The protein below binds the small molecule below.
Small molecule (SMILES): CC(=O)N[C@H]1[C@H](O[C@H]2[C@H](O)[C@@H](NC(C)=O)CO[C@@H]2CO)O[C@H](CO)[C@@H](O)[C@@H]1O

Sequence of chain 3.A:
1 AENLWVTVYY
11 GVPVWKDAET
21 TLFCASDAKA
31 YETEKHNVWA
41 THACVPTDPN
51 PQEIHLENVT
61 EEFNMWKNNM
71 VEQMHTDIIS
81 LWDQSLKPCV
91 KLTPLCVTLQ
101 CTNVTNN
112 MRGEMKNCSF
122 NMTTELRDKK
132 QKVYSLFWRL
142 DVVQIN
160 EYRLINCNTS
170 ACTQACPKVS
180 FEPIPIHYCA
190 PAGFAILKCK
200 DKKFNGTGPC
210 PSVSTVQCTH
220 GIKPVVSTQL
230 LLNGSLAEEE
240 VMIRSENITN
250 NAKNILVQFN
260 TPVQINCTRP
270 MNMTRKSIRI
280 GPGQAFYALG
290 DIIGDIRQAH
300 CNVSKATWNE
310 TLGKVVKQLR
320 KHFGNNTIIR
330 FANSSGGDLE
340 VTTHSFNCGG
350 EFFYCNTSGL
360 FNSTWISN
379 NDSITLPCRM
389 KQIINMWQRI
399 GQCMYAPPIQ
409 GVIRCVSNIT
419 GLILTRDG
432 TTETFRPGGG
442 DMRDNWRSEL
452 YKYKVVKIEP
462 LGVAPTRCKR

Sequence of chain 2.A:
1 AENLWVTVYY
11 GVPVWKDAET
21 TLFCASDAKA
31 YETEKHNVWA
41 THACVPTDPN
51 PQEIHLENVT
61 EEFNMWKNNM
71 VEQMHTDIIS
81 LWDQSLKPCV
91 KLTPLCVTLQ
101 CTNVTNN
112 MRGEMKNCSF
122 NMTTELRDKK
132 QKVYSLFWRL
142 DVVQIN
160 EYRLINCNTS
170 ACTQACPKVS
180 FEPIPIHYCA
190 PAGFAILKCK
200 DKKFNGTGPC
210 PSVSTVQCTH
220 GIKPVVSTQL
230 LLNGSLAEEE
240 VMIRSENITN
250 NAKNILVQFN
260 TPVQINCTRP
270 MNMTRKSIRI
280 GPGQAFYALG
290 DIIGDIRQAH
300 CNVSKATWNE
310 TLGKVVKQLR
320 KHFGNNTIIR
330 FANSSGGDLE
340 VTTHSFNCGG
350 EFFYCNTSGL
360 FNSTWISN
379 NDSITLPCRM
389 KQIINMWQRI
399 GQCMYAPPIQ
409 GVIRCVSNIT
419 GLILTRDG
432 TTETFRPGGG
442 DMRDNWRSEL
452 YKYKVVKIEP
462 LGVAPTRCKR

Binding-site contacts:
Ligand atom C3 contacts residue ASN167 of chain 2.A at 3.8 Å.
Ligand atom C7 contacts residue ASN167 of chain 2.A at 3.3 Å.
Ligand atom O5 contacts residue ARG162 of chain 2.A at 3.2 Å (salt-bridge).
Ligand atom O5 contacts residue ASN167 of chain 2.A at 2.4 Å (h-bond).
Ligand atom O6 contacts residue ARG162 of chain 2.A at 4.0 Å.
Ligand atom C1 contacts residue ARG162 of chain 2.A at 3.9 Å.
Ligand atom C1 contacts residue ASN167 of chain 2.A at 1.4 Å.
Ligand atom N2 contacts residue ASN167 of chain 2.A at 2.8 Å (h-bond).
Ligand atom C2 contacts residue ASN167 of chain 2.A at 2.4 Å.
Ligand atom O7 contacts residue ARG278 of chain 3.A at 4.4 Å.
Ligand atom C1 contacts residue THR168 of chain 2.A at 4.3 Å.
Ligand atom O7 contacts residue ASN167 of chain 2.A at 4.0 Å.
Ligand atom C6 contacts residue ARG162 of chain 2.A at 4.4 Å.
Ligand atom C5 contacts residue ARG162 of chain 2.A at 4.4 Å.
Ligand atom C4 contacts residue ASN167 of chain 2.A at 4.2 Å.
Ligand atom N2 contacts residue THR168 of chain 2.A at 4.3 Å.
Ligand atom C6 contacts residue VAL144 of chain 2.A at 4.0 Å (hydrophobic).
Ligand atom C5 contacts residue ASN167 of chain 2.A at 3.7 Å.
Ligand atom O6 contacts residue VAL144 of chain 2.A at 3.3 Å.
Ligand atom C8 contacts residue ASN167 of chain 2.A at 3.4 Å.